Sequence of chain 1.J:
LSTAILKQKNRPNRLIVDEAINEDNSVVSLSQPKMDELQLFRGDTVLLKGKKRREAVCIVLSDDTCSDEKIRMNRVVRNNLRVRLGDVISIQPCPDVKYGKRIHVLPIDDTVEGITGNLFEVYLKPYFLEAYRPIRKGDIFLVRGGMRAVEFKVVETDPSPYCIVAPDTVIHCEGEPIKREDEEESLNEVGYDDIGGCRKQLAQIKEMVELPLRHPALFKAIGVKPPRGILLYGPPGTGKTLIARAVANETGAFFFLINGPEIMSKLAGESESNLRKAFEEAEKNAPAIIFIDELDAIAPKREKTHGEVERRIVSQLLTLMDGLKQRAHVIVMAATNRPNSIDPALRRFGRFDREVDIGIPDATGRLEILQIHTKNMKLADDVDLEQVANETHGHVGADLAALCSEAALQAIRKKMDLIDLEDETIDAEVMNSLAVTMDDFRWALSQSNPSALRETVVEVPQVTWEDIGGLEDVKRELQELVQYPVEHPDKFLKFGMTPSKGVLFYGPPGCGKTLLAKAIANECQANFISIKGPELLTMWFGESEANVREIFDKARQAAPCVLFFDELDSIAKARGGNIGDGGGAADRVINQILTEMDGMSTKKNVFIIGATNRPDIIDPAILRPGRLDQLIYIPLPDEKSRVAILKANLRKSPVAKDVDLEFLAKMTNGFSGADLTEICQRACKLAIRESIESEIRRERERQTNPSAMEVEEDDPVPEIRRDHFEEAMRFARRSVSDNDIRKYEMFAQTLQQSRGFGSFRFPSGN

Binding-site contacts:
Ligand atom O2A contacts residue LYS524 of chain 1.J at 3.6 Å.
Ligand atom S1G contacts residue ASN624 of chain 1.J at 3.8 Å.
Ligand atom O2B contacts residue GLY521 of chain 1.J at 3.4 Å.
Ligand atom O3B contacts residue GLY521 of chain 1.J at 3.2 Å (h-bond).
Ligand atom O4' contacts residue GLY684 of chain 1.J at 3.5 Å.
Ligand atom O3A contacts residue GLY521 of chain 1.J at 3.6 Å.
Ligand atom O2B contacts residue LYS524 of chain 1.J at 3.0 Å (salt-bridge).
Ligand atom O1B contacts residue LYS524 of chain 1.J at 2.9 Å (salt-bridge).
Ligand atom O3B contacts residue LYS524 of chain 1.J at 3.2 Å (salt-bridge).
Ligand atom N3 contacts residue LEU526 of chain 1.J at 3.4 Å.
Ligand atom N7 contacts residue GLY523 of chain 1.J at 3.4 Å (h-bond).
Ligand atom C8 contacts residue GLY684 of chain 1.J at 3.8 Å.
Ligand atom O2G contacts residue GLY521 of chain 1.J at 3.3 Å.
Ligand atom N6 contacts residue ILE479 of chain 1.J at 3.5 Å.
Ligand atom N1 contacts residue GLY480 of chain 1.J at 3.7 Å.
Ligand atom O3G contacts residue THR525 of chain 1.J at 3.8 Å.
Ligand atom O2B contacts residue CYS522 of chain 1.J at 2.5 Å (h-bond).
Ligand atom O4' contacts residue ALA685 of chain 1.J at 3.7 Å.
Ligand atom O1A contacts residue THR525 of chain 1.J at 3.3 Å (h-bond).
Ligand atom PB contacts residue LYS524 of chain 1.J at 3.4 Å.
Ligand atom N1 contacts residue ILE656 of chain 1.J at 3.4 Å.
Ligand atom N1 contacts residue ILE479 of chain 1.J at 3.5 Å.
Ligand atom O1B contacts residue THR525 of chain 1.J at 3.0 Å (h-bond).
Ligand atom C6 contacts residue ILE656 of chain 1.J at 3.6 Å (hydrophobic).
Ligand atom O2A contacts residue GLY523 of chain 1.J at 3.4 Å.
Ligand atom C2 contacts residue LEU526 of chain 1.J at 3.7 Å (hydrophobic).
Ligand atom O3A contacts residue CYS522 of chain 1.J at 3.8 Å.
Ligand atom O2A contacts residue THR525 of chain 1.J at 3.4 Å (h-bond).
Ligand atom C2 contacts residue ASP478 of chain 1.J at 3.1 Å.
Ligand atom O2B contacts residue GLY523 of chain 1.J at 2.4 Å (h-bond).
Ligand atom PB contacts residue GLY523 of chain 1.J at 3.5 Å.
Ligand atom PB contacts residue CYS522 of chain 1.J at 3.7 Å.
Ligand atom O2A contacts residue LEU526 of chain 1.J at 3.5 Å (h-bond).
Ligand atom C4 contacts residue LEU526 of chain 1.J at 3.5 Å (hydrophobic).
Ligand atom PG contacts residue GLY521 of chain 1.J at 3.8 Å.
Ligand atom N7 contacts residue CYS522 of chain 1.J at 3.2 Å (h-bond).
Ligand atom C2 contacts residue ILE656 of chain 1.J at 3.6 Å (hydrophobic).
Ligand atom O3A contacts residue GLY523 of chain 1.J at 3.5 Å (h-bond).
Ligand atom C2' contacts residue LEU526 of chain 1.J at 3.8 Å (hydrophobic).
Ligand atom N1 contacts residue ASP478 of chain 1.J at 3.3 Å (salt-bridge).

This protein binds this small molecule.
Small molecule (SMILES): Nc1ncnc2c1ncn2[C@@H]1O[C@H](COP(=O)(O)OP(=O)(O)OP(O)(O)=S)[C@@H](O)[C@H]1O